Sequence of chain 1.F:
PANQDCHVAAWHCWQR

This small molecule binds to this protein.
Small molecule (SMILES): CC(=O)Nc1ccc(NC(C)=O)cc1

Sequence of chain 1.C:
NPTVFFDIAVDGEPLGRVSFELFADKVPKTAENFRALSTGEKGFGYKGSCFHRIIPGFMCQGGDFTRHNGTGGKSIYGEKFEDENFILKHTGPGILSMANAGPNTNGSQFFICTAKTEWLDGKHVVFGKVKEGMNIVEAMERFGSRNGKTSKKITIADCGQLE

Binding-site contacts:
Ligand atom CD contacts residue CYS8 of chain 1.F at 4.4 Å (hydrophobic).
Ligand atom CA contacts residue ALA12 of chain 1.F at 4.0 Å (hydrophobic).
Ligand atom CB contacts residue CYS8 of chain 1.F at 4.4 Å (hydrophobic).
Ligand atom CA contacts residue ALA11 of chain 1.F at 3.9 Å (hydrophobic).
Ligand atom CF contacts residue ALA12 of chain 1.F at 3.8 Å (hydrophobic).
Ligand atom NA contacts residue ALA12 of chain 1.F at 3.9 Å.
Ligand atom CF contacts residue ALA11 of chain 1.F at 4.5 Å (hydrophobic).
Ligand atom CJ contacts residue CYS8 of chain 1.F at 2.8 Å (hydrophobic).
Ligand atom NB contacts residue CYS8 of chain 1.F at 3.6 Å.
Ligand atom CD contacts residue ALA12 of chain 1.F at 4.4 Å (hydrophobic).
Ligand atom CB contacts residue ALA11 of chain 1.F at 3.5 Å (hydrophobic).
Ligand atom CE contacts residue LYS126 of chain 1.C at 4.2 Å.
Ligand atom OA contacts residue CYS8 of chain 1.F at 3.3 Å (h-bond).
Ligand atom CK contacts residue GLY105 of chain 1.C at 4.2 Å.
Ligand atom CB contacts residue ALA12 of chain 1.F at 4.2 Å (hydrophobic).
Ligand atom CK contacts residue CYS8 of chain 1.F at 1.8 Å (hydrophobic).
Ligand atom CJ contacts residue ALA11 of chain 1.F at 4.2 Å (hydrophobic).
Ligand atom CH contacts residue CYS15 of chain 1.F at 1.8 Å (hydrophobic).
Ligand atom CC contacts residue ALA11 of chain 1.F at 4.3 Å (hydrophobic).
Ligand atom OA contacts residue ALA11 of chain 1.F at 3.2 Å.
Ligand atom CC contacts residue CYS8 of chain 1.F at 4.0 Å (hydrophobic).
Ligand atom CE contacts residue ALA12 of chain 1.F at 3.9 Å (hydrophobic).
Ligand atom NA contacts residue CYS15 of chain 1.F at 3.5 Å.
Ligand atom CG contacts residue CYS15 of chain 1.F at 2.7 Å (hydrophobic).
Ligand atom CK contacts residue ALA104 of chain 1.C at 4.2 Å (hydrophobic).
Ligand atom OB contacts residue CYS15 of chain 1.F at 3.2 Å (h-bond).